Sequence of chain 1.B:
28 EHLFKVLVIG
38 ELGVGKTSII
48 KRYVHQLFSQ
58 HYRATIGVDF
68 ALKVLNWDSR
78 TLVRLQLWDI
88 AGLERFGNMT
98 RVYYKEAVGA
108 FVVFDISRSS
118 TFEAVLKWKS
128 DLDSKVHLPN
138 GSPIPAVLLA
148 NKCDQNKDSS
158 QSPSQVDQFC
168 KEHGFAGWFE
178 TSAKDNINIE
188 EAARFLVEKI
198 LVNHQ

Binding-site contacts:
Ligand atom O3A contacts residue GLY42 of chain 1.B at 3.1 Å (h-bond).
Ligand atom O3' contacts residue GLN57 of chain 1.B at 2.7 Å (h-bond).
Ligand atom C6 contacts residue LYS149 of chain 1.B at 3.1 Å.
Ligand atom C5 contacts residue LYS149 of chain 1.B at 3.2 Å.
Ligand atom O6 contacts residue ASP151 of chain 1.B at 3.5 Å (salt-bridge).
Ligand atom O6 contacts residue ALA180 of chain 1.B at 2.9 Å (h-bond).
Ligand atom O2B contacts residue THR44 of chain 1.B at 2.9 Å (h-bond).
Ligand atom N1 contacts residue ASP151 of chain 1.B at 2.9 Å (salt-bridge).
Ligand atom O2' contacts residue GLN57 of chain 1.B at 3.2 Å (h-bond).
Ligand atom C3B contacts residue GLY40 of chain 1.B at 2.8 Å.
Ligand atom O6 contacts residue SER179 of chain 1.B at 3.3 Å (h-bond).
Ligand atom O2' contacts residue SER56 of chain 1.B at 2.5 Å (h-bond).
Ligand atom C3B contacts residue TYR59 of chain 1.B at 3.5 Å (hydrophobic).
Ligand atom O1A contacts residue THR44 of chain 1.B at 3.4 Å (h-bond).
Ligand atom PG contacts residue MG1 of chain 1.J at 3.0 Å.
Ligand atom C8 contacts residue SER45 of chain 1.B at 3.4 Å.
Ligand atom N7 contacts residue ASN148 of chain 1.B at 3.0 Å (h-bond).
Ligand atom O6 contacts residue LYS181 of chain 1.B at 3.4 Å (salt-bridge).
Ligand atom O6 contacts residue ASN148 of chain 1.B at 3.4 Å (h-bond).
Ligand atom O1A contacts residue SER45 of chain 1.B at 2.9 Å (h-bond).
Ligand atom O6 contacts residue LYS149 of chain 1.B at 3.3 Å.
Ligand atom O3G contacts residue MG1 of chain 1.J at 1.9 Å.
Ligand atom O1G contacts residue MG1 of chain 1.J at 3.2 Å.
Ligand atom O1B contacts residue GLY42 of chain 1.B at 3.1 Å (h-bond).
Ligand atom O1B contacts residue VAL41 of chain 1.B at 3.4 Å (h-bond).
Ligand atom O1G contacts residue GLY89 of chain 1.B at 3.2 Å (h-bond).
Ligand atom O2B contacts residue MG1 of chain 1.J at 2.0 Å.
Ligand atom O3G contacts residue THR62 of chain 1.B at 2.9 Å (h-bond).
Ligand atom O2G contacts residue TYR59 of chain 1.B at 3.2 Å (h-bond).
Ligand atom O5' contacts residue SER45 of chain 1.B at 3.5 Å (h-bond).
Ligand atom O1B contacts residue LYS43 of chain 1.B at 2.7 Å (salt-bridge).
Ligand atom N1 contacts residue LYS149 of chain 1.B at 3.4 Å.
Ligand atom O2' contacts residue PHE55 of chain 1.B at 3.3 Å.
Ligand atom O1A contacts residue GLY42 of chain 1.B at 3.0 Å.
Ligand atom C5' contacts residue GLY40 of chain 1.B at 3.5 Å.
Ligand atom O2A contacts residue TYR59 of chain 1.B at 3.3 Å.
Ligand atom PB contacts residue MG1 of chain 1.J at 3.2 Å.
Ligand atom N2 contacts residue ASP151 of chain 1.B at 3.1 Å (salt-bridge).
Ligand atom O4' contacts residue LYS149 of chain 1.B at 2.8 Å (salt-bridge).
Ligand atom O1G contacts residue LYS43 of chain 1.B at 2.4 Å (salt-bridge).

A small-molecule ligand and the protein it binds are described below.
Small molecule (SMILES): Nc1nc2c(ncn2[C@@H]2O[C@H](CO[P](=O)(O)O[P](=O)(O)CP(=O)(O)O)[C@@H](O)[C@H]2O)c(=O)[nH]1